The small molecule below binds the protein below.
Small molecule (SMILES): CNc1ncc2cc(-c3cc(F)c(-c4cccc(C)n4)cc3F)c(=O)n(CCCCN)c2n1

Sequence of chain 1.A:
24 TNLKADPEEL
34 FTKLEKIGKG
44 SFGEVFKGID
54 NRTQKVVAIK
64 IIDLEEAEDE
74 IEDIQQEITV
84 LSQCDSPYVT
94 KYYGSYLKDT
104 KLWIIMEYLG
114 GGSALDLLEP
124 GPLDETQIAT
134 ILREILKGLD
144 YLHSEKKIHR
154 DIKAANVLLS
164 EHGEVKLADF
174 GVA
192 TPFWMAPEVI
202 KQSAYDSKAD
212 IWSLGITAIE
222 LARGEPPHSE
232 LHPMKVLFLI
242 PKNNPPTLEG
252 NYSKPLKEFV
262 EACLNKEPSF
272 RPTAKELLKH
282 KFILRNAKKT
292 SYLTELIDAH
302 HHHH

Binding-site contacts:
Ligand atom C15 contacts residue PHE45 of chain 1.A at 3.5 Å (hydrophobic).
Ligand atom N5 contacts residue ILE40 of chain 1.A at 3.8 Å.
Ligand atom C4 contacts residue ALA61 of chain 1.A at 3.6 Å (hydrophobic).
Ligand atom F1 contacts residue LYS63 of chain 1.A at 3.6 Å.
Ligand atom F contacts residue LEU84 of chain 1.A at 3.6 Å.
Ligand atom C22 contacts residue ASP172 of chain 1.A at 3.8 Å.
Ligand atom C contacts residue LEU112 of chain 1.A at 3.7 Å (hydrophobic).
Ligand atom C15 contacts residue GLU80 of chain 1.A at 3.5 Å.
Ligand atom C1 contacts residue LEU112 of chain 1.A at 3.7 Å (hydrophobic).
Ligand atom C9 contacts residue LYS63 of chain 1.A at 3.8 Å.
Ligand atom C13 contacts residue ILE107 of chain 1.A at 3.8 Å (hydrophobic).
Ligand atom C14 contacts residue LYS63 of chain 1.A at 3.8 Å.
Ligand atom C13 contacts residue GLU80 of chain 1.A at 3.5 Å.
Ligand atom C17 contacts residue MET109 of chain 1.A at 3.7 Å (hydrophobic).
Ligand atom C3 contacts residue LEU161 of chain 1.A at 3.5 Å (hydrophobic).
Ligand atom C3 contacts residue ALA61 of chain 1.A at 3.5 Å (hydrophobic).
Ligand atom N4 contacts residue ALA158 of chain 1.A at 3.0 Å (h-bond).
Ligand atom C12 contacts residue LEU84 of chain 1.A at 3.7 Å (hydrophobic).
Ligand atom N contacts residue LEU112 of chain 1.A at 2.9 Å (h-bond).
Ligand atom F contacts residue ASP172 of chain 1.A at 3.3 Å.
Ligand atom F contacts residue GLU80 of chain 1.A at 3.5 Å.
Ligand atom C15 contacts residue LYS63 of chain 1.A at 3.6 Å.
Ligand atom C2 contacts residue LEU112 of chain 1.A at 3.7 Å (hydrophobic).
Ligand atom C14 contacts residue GLU80 of chain 1.A at 3.3 Å.
Ligand atom C16 contacts residue MET109 of chain 1.A at 3.7 Å (hydrophobic).
Ligand atom C2 contacts residue GLU110 of chain 1.A at 3.1 Å.
Ligand atom C22 contacts residue ALA158 of chain 1.A at 3.1 Å (hydrophobic).
Ligand atom C2 contacts residue ALA61 of chain 1.A at 3.6 Å (hydrophobic).
Ligand atom N4 contacts residue ASP172 of chain 1.A at 3.0 Å (salt-bridge).
Ligand atom F1 contacts residue VAL48 of chain 1.A at 3.3 Å.
Ligand atom C21 contacts residue ASP172 of chain 1.A at 3.8 Å.
Ligand atom O contacts residue VAL48 of chain 1.A at 3.3 Å.
Ligand atom C11 contacts residue LEU84 of chain 1.A at 3.4 Å (hydrophobic).
Ligand atom N4 contacts residue ASN159 of chain 1.A at 3.0 Å (h-bond).
Ligand atom N2 contacts residue LYS63 of chain 1.A at 3.0 Å (salt-bridge).
Ligand atom C16 contacts residue LYS63 of chain 1.A at 3.5 Å.
Ligand atom C12 contacts residue GLU80 of chain 1.A at 3.7 Å.
Ligand atom C2 contacts residue LEU161 of chain 1.A at 3.5 Å (hydrophobic).
Ligand atom F contacts residue MET109 of chain 1.A at 3.8 Å.
Ligand atom N1 contacts residue LEU112 of chain 1.A at 2.9 Å (h-bond).